A small-molecule ligand and the protein it binds are described below.
Small molecule (SMILES): Cc1cccc(C)c1-c1noc(C(C)C)c1COc1ccc(-c2ccc3cc(C(=O)O)ncc3c2)cc1

Sequence of chain 7.A:
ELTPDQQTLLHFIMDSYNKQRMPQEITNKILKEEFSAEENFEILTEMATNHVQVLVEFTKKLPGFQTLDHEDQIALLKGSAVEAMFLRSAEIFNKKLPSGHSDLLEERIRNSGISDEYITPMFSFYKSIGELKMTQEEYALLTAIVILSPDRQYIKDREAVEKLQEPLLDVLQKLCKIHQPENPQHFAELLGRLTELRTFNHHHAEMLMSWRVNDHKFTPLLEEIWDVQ

Binding-site contacts:
Ligand atom C20 contacts residue HIS51 of chain 7.A at 3.9 Å.
Ligand atom C21 contacts residue MET22 of chain 7.A at 3.5 Å (hydrophobic).
Ligand atom C3 contacts residue TRP226 of chain 7.A at 3.8 Å (hydrophobic).
Ligand atom C12 contacts residue MET47 of chain 7.A at 3.6 Å (hydrophobic).
Ligand atom C1 contacts residue THR45 of chain 7.A at 3.6 Å.
Ligand atom C23 contacts residue ARG88 of chain 7.A at 3.8 Å.
Ligand atom C10 contacts residue HIS51 of chain 7.A at 3.9 Å.
Ligand atom C23 contacts residue MET22 of chain 7.A at 4.0 Å (hydrophobic).
Ligand atom C3 contacts residue THR45 of chain 7.A at 3.9 Å.
Ligand atom C9 contacts residue ALA48 of chain 7.A at 3.9 Å (hydrophobic).
Ligand atom C22 contacts residue MET22 of chain 7.A at 3.9 Å (hydrophobic).
Ligand atom C18 contacts residue THR27 of chain 7.A at 3.9 Å.
Ligand atom C19 contacts residue ARG88 of chain 7.A at 3.8 Å.
Ligand atom C19 contacts residue MET22 of chain 7.A at 3.9 Å (hydrophobic).
Ligand atom O3 contacts residue SER99 of chain 7.A at 3.1 Å.
Ligand atom C27 contacts residue SER89 of chain 7.A at 3.7 Å.
Ligand atom C3 contacts residue PHE218 of chain 7.A at 3.8 Å (hydrophobic).
Ligand atom N1 contacts residue HIS204 of chain 7.A at 3.1 Å (h-bond).
Ligand atom CL1 contacts residue HIS204 of chain 7.A at 3.9 Å.
Ligand atom C1 contacts residue PHE41 of chain 7.A at 3.8 Å (hydrophobic).
Ligand atom N2 contacts residue MET22 of chain 7.A at 3.6 Å.
Ligand atom O4 contacts residue MET22 of chain 7.A at 3.9 Å.
Ligand atom N2 contacts residue ARG88 of chain 7.A at 3.7 Å.
Ligand atom C27 contacts residue TYR126 of chain 7.A at 3.4 Å (hydrophobic).
Ligand atom C7 contacts residue LEU44 of chain 7.A at 3.7 Å (hydrophobic).
Ligand atom C27 contacts residue PHE86 of chain 7.A at 3.5 Å (hydrophobic).
Ligand atom C18 contacts residue ILE92 of chain 7.A at 4.0 Å (hydrophobic).
Ligand atom C26 contacts residue PHE86 of chain 7.A at 3.5 Å (hydrophobic).
Ligand atom CL1 contacts residue TRP226 of chain 7.A at 4.0 Å (hydrophobic).
Ligand atom C20 contacts residue MET22 of chain 7.A at 3.0 Å (hydrophobic).
Ligand atom O1 contacts residue TRP211 of chain 7.A at 3.7 Å.
Ligand atom C1 contacts residue LEU44 of chain 7.A at 3.8 Å (hydrophobic).
Ligand atom C2 contacts residue LEU44 of chain 7.A at 3.9 Å (hydrophobic).
Ligand atom O4 contacts residue ARG88 of chain 7.A at 3.7 Å.
Ligand atom C15 contacts residue MET47 of chain 7.A at 3.7 Å (hydrophobic).
Ligand atom C11 contacts residue MET47 of chain 7.A at 3.9 Å (hydrophobic).
Ligand atom O1 contacts residue HIS204 of chain 7.A at 3.7 Å.
Ligand atom C28 contacts residue TYR126 of chain 7.A at 3.4 Å (hydrophobic).
Ligand atom CL1 contacts residue MET85 of chain 7.A at 3.6 Å (hydrophobic).
Ligand atom C2 contacts residue THR45 of chain 7.A at 4.0 Å.